Binding-site contacts:
Ligand atom C5 contacts residue ASN251 of chain 1.C at 3.7 Å.
Ligand atom C4 contacts residue ASN251 of chain 1.C at 4.2 Å.
Ligand atom C2 contacts residue ASN251 of chain 1.C at 2.5 Å.
Ligand atom C7 contacts residue ASN251 of chain 1.C at 3.1 Å.
Ligand atom N2 contacts residue THR250 of chain 1.C at 4.0 Å.
Ligand atom O5 contacts residue ASN251 of chain 1.C at 2.4 Å (h-bond).
Ligand atom O7 contacts residue ASN251 of chain 1.C at 3.0 Å (h-bond).
Ligand atom C8 contacts residue ASN251 of chain 1.C at 3.8 Å.
Ligand atom C8 contacts residue PRO274 of chain 1.C at 4.3 Å (hydrophobic).
Ligand atom C7 contacts residue THR250 of chain 1.C at 4.0 Å.
Ligand atom C8 contacts residue LYS248 of chain 1.C at 3.5 Å.
Ligand atom N2 contacts residue TRP249 of chain 1.C at 4.4 Å.
Ligand atom N2 contacts residue ASN251 of chain 1.C at 2.9 Å (h-bond).
Ligand atom C3 contacts residue ASN251 of chain 1.C at 3.8 Å.
Ligand atom C1 contacts residue ASN251 of chain 1.C at 1.4 Å.
Ligand atom C8 contacts residue THR250 of chain 1.C at 3.2 Å.

Sequence of chain 1.C:
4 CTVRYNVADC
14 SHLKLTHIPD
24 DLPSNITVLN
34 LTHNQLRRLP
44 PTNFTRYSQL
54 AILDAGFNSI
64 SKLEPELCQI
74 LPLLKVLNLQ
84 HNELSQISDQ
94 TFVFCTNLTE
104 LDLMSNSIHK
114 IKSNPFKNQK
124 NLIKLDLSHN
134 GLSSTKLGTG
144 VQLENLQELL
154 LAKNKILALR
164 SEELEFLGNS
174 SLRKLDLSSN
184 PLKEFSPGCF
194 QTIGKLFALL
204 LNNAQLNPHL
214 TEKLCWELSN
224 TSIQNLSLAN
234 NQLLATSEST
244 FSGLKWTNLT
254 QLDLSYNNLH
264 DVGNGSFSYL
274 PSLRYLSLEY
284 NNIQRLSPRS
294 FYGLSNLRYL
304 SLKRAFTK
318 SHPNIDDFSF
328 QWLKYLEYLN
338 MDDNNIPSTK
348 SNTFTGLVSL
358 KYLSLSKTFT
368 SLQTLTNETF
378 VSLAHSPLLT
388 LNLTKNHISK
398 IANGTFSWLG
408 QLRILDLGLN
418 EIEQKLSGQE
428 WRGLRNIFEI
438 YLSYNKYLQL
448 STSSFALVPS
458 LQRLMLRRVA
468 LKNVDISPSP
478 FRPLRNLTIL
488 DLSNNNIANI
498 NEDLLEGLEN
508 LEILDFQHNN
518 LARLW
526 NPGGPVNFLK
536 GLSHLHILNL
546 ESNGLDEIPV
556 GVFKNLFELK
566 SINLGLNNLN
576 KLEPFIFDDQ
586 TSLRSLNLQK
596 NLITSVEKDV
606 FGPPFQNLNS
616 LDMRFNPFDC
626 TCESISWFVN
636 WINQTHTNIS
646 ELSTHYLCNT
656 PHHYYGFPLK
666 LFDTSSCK

This small molecule binds to this protein.
Small molecule (SMILES): CC(=O)N[C@H]1[C@H](O[C@H]2[C@H](O)[C@@H](NC(C)=O)CO[C@@H]2CO)O[C@H](CO)[C@@H](O)[C@@H]1O